A protein and the small-molecule ligand that binds it are described below.
Small molecule (SMILES): CC(=O)N[C@H]1[C@H](O[C@H]2[C@H](O)[C@@H](NC(C)=O)CO[C@@H]2CO)O[C@H](CO)[C@@H](O)[C@@H]1O

Sequence of chain 1.B:
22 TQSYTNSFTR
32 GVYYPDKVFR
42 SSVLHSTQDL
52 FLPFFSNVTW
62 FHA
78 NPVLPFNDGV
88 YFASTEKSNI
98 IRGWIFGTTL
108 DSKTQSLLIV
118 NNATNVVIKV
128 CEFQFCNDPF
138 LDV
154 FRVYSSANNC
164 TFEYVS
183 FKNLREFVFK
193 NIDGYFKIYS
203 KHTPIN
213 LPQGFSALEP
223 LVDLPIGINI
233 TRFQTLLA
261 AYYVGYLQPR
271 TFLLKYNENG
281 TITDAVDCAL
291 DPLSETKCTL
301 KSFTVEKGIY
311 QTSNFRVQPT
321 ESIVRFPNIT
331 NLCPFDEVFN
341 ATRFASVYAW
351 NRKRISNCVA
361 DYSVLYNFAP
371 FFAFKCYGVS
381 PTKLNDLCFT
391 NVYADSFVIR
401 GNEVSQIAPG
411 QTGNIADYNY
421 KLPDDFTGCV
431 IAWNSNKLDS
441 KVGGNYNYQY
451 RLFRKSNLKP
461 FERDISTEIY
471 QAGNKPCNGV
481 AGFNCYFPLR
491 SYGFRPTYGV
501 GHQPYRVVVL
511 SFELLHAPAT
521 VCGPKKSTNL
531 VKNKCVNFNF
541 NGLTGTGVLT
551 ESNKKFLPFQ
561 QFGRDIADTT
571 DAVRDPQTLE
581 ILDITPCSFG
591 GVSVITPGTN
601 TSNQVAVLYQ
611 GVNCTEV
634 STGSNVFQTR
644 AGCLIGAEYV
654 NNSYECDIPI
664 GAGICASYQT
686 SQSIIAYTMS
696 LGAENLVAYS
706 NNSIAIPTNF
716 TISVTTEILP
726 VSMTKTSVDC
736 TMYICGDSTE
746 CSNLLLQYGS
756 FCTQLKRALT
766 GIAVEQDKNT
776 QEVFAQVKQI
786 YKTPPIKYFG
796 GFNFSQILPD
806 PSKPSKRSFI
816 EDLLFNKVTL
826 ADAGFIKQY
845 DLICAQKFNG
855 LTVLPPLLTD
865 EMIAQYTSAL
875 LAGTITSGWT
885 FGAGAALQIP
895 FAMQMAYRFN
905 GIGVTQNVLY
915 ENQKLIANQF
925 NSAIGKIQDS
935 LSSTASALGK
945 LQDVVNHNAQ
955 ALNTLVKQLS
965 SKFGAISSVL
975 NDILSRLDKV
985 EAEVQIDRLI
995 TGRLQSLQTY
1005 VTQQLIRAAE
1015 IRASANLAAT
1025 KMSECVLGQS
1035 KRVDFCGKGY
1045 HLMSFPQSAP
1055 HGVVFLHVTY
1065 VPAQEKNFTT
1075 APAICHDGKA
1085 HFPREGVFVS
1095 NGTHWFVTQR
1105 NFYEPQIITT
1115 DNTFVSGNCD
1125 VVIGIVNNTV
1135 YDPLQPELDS

Binding-site contacts:
Ligand atom O5 contacts residue ASN1131 of chain 1.B at 2.3 Å (h-bond).
Ligand atom N2 contacts residue ASN1131 of chain 1.B at 2.9 Å (h-bond).
Ligand atom C3 contacts residue ASN1131 of chain 1.B at 3.8 Å.
Ligand atom C2 contacts residue ASN1131 of chain 1.B at 2.4 Å.
Ligand atom C1 contacts residue ASN1131 of chain 1.B at 1.4 Å.
Ligand atom C5 contacts residue ASN1131 of chain 1.B at 3.6 Å.
Ligand atom C4 contacts residue ASN1131 of chain 1.B at 4.2 Å.
Ligand atom O7 contacts residue ASN1131 of chain 1.B at 3.6 Å.
Ligand atom C7 contacts residue ASN1131 of chain 1.B at 3.5 Å.